Binding-site contacts:
Ligand atom C2 contacts residue GLY115 of chain 1.D at 3.3 Å.
Ligand atom C4 contacts residue ASP97 of chain 1.C at 3.4 Å.
Ligand atom O4 contacts residue ASP105 of chain 1.C at 3.3 Å (salt-bridge).
Ligand atom C7 contacts residue LYS2 of chain 1.K at 3.6 Å.
Ligand atom C1M contacts residue SER24 of chain 1.C at 3.5 Å.
Ligand atom C4 contacts residue SER23 of chain 1.C at 3.7 Å.
Ligand atom O4 contacts residue ASP97 of chain 1.C at 2.6 Å (salt-bridge).
Ligand atom O3 contacts residue ASP100 of chain 1.C at 2.5 Å (salt-bridge).
Ligand atom O2 contacts residue SER23 of chain 1.C at 3.4 Å.
Ligand atom C3 contacts residue ASP100 of chain 1.C at 3.2 Å.
Ligand atom C7 contacts residue LYS1 of chain 1.K at 1.4 Å.
Ligand atom C3 contacts residue CA1 of chain 1.V at 3.4 Å.
Ligand atom C5 contacts residue ASP97 of chain 1.C at 3.8 Å.
Ligand atom O4 contacts residue CA1 of chain 1.V at 2.5 Å.
Ligand atom O5 contacts residue SER24 of chain 1.C at 2.9 Å (h-bond).
Ligand atom C3 contacts residue ASP105 of chain 1.C at 3.7 Å.
Ligand atom O4 contacts residue ASP100 of chain 1.C at 3.6 Å.
Ligand atom O2 contacts residue GLY115 of chain 1.D at 2.4 Å (h-bond).
Ligand atom C5 contacts residue SER23 of chain 1.C at 3.5 Å.
Ligand atom C2 contacts residue CA1 of chain 1.U at 3.4 Å.
Ligand atom C5 contacts residue LYS1 of chain 1.K at 3.5 Å.
Ligand atom O3 contacts residue CA1 of chain 1.U at 2.5 Å.
Ligand atom O3 contacts residue ASP105 of chain 1.C at 3.0 Å (salt-bridge).
Ligand atom O3 contacts residue CA1 of chain 1.V at 2.5 Å.
Ligand atom O5 contacts residue LYS1 of chain 1.K at 3.5 Å (salt-bridge).
Ligand atom C4 contacts residue ASP105 of chain 1.C at 3.2 Å.
Ligand atom C4 contacts residue CA1 of chain 1.U at 3.8 Å.
Ligand atom C6 contacts residue LYS1 of chain 1.K at 2.4 Å.
Ligand atom C3 contacts residue CA1 of chain 1.U at 3.4 Å.
Ligand atom O2 contacts residue ASN22 of chain 1.C at 3.0 Å (h-bond).
Ligand atom O7A contacts residue LYS2 of chain 1.K at 3.5 Å (salt-bridge).
Ligand atom C1 contacts residue SER24 of chain 1.C at 3.8 Å.
Ligand atom O4 contacts residue GLU96 of chain 1.C at 3.4 Å (salt-bridge).
Ligand atom O5 contacts residue SER23 of chain 1.C at 3.4 Å (h-bond).
Ligand atom O2 contacts residue CA1 of chain 1.U at 2.5 Å.
Ligand atom C4 contacts residue CA1 of chain 1.V at 3.3 Å.
Ligand atom O2 contacts residue ASP105 of chain 1.C at 3.7 Å.
Ligand atom O7A contacts residue LYS1 of chain 1.K at 2.5 Å (salt-bridge).
Ligand atom C1M contacts residue GLY115 of chain 1.D at 3.5 Å.
Ligand atom O3 contacts residue ASP102 of chain 1.C at 2.9 Å (salt-bridge).

Sequence of chain 1.D:
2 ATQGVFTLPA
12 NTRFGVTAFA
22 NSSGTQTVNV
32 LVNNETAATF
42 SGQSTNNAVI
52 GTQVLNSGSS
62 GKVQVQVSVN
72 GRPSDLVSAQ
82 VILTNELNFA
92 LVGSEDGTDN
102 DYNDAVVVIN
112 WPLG

Sequence of chain 1.K:
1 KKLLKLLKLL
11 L

Sequence of chain 1.C:
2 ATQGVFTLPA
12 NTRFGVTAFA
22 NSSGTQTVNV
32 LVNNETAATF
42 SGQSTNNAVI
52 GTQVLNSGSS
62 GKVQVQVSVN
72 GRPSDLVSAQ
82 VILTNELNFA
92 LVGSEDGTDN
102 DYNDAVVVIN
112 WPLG

A small-molecule ligand and the protein it binds are described below.
Small molecule (SMILES): C[C@@H]1O[C@@H](CC(=O)O)[C@@H](O)[C@H](O)[C@@H]1O